This small molecule binds to this protein.
Small molecule (SMILES): C=CC1=C(C)/C(=C/c2[nH]c(/C=C3\N=C(/C=C4\NC(=O)C(C)=C4C=C)C(C)=C3CCC(=O)O)c(CCC(=O)O)c2C)NC1=O

Sequence of chain 2.A:
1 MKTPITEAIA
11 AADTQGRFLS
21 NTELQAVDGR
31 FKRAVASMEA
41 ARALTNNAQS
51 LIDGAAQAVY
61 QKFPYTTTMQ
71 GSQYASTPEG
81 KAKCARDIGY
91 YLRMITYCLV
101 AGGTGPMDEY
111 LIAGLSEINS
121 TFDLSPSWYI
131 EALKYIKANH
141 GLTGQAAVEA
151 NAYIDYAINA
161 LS

Sequence of chain 3.B:
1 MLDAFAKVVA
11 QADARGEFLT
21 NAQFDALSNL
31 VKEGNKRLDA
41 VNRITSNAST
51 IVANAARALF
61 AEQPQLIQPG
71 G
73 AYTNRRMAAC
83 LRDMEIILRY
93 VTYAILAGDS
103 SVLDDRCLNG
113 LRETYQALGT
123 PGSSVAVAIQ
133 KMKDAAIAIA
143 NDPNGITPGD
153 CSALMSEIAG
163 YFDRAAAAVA

Binding-site contacts:
Ligand atom CMD contacts residue GLN73 of chain 2.A at 3.3 Å.
Ligand atom CBC contacts residue CYS84 of chain 2.A at 2.8 Å (hydrophobic).
Ligand atom CMA contacts residue ILE118 of chain 2.A at 3.5 Å (hydrophobic).
Ligand atom OB contacts residue THR75 of chain 3.B at 3.0 Å (h-bond).
Ligand atom C1A contacts residue ARG86 of chain 2.A at 3.1 Å.
Ligand atom CHB contacts residue ASP87 of chain 2.A at 3.5 Å.
Ligand atom OC contacts residue ALA75 of chain 2.A at 2.7 Å (h-bond).
Ligand atom CMD contacts residue SER72 of chain 2.A at 3.3 Å.
Ligand atom C2B contacts residue ASN76 of chain 3.B at 3.5 Å.
Ligand atom ND contacts residue LEU124 of chain 2.A at 3.5 Å.
Ligand atom C3C contacts residue TRP128 of chain 2.A at 3.4 Å (hydrophobic).
Ligand atom CMC contacts residue TRP128 of chain 2.A at 3.1 Å (hydrophobic).
Ligand atom O1D contacts residue SER72 of chain 2.A at 2.8 Å (h-bond).
Ligand atom OC contacts residue TYR74 of chain 2.A at 3.3 Å.
Ligand atom C4C contacts residue CYS84 of chain 2.A at 3.5 Å (hydrophobic).
Ligand atom O1D contacts residue ARG57 of chain 3.B at 3.1 Å (salt-bridge).
Ligand atom C4A contacts residue ARG86 of chain 2.A at 3.3 Å.
Ligand atom C2C contacts residue CYS84 of chain 2.A at 3.1 Å (hydrophobic).
Ligand atom CGA contacts residue LYS83 of chain 2.A at 3.5 Å.
Ligand atom O1A contacts residue ARG86 of chain 2.A at 2.8 Å (salt-bridge).
Ligand atom CBC contacts residue TYR129 of chain 2.A at 3.3 Å (hydrophobic).
Ligand atom NA contacts residue ASP87 of chain 2.A at 2.8 Å (salt-bridge).
Ligand atom NB contacts residue ASN76 of chain 3.B at 3.3 Å (h-bond).
Ligand atom C3C contacts residue CYS84 of chain 2.A at 2.7 Å (hydrophobic).
Ligand atom NC contacts residue GLN73 of chain 2.A at 3.0 Å (h-bond).
Ligand atom O2A contacts residue LYS83 of chain 2.A at 2.7 Å (salt-bridge).
Ligand atom CHD contacts residue TYR129 of chain 2.A at 3.3 Å (hydrophobic).
Ligand atom C1B contacts residue ASN76 of chain 3.B at 3.4 Å.
Ligand atom CGD contacts residue SER72 of chain 2.A at 3.2 Å.
Ligand atom CBB contacts residue TYR110 of chain 2.A at 3.5 Å (hydrophobic).
Ligand atom C3B contacts residue ASN76 of chain 3.B at 3.5 Å.
Ligand atom OC contacts residue THR66 of chain 2.A at 3.5 Å.
Ligand atom CAB contacts residue TYR110 of chain 2.A at 3.3 Å (hydrophobic).
Ligand atom ND contacts residue ASP87 of chain 2.A at 2.8 Å (salt-bridge).
Ligand atom CAD contacts residue SER72 of chain 2.A at 3.5 Å.
Ligand atom C4B contacts residue ASN76 of chain 3.B at 3.4 Å.
Ligand atom CBD contacts residue SER72 of chain 2.A at 3.0 Å.
Ligand atom CAC contacts residue CYS84 of chain 2.A at 1.8 Å (hydrophobic).
Ligand atom O1A contacts residue LYS83 of chain 2.A at 3.5 Å (salt-bridge).
Ligand atom NA contacts residue ARG86 of chain 2.A at 2.9 Å (salt-bridge).